Sequence of chain 1.C:
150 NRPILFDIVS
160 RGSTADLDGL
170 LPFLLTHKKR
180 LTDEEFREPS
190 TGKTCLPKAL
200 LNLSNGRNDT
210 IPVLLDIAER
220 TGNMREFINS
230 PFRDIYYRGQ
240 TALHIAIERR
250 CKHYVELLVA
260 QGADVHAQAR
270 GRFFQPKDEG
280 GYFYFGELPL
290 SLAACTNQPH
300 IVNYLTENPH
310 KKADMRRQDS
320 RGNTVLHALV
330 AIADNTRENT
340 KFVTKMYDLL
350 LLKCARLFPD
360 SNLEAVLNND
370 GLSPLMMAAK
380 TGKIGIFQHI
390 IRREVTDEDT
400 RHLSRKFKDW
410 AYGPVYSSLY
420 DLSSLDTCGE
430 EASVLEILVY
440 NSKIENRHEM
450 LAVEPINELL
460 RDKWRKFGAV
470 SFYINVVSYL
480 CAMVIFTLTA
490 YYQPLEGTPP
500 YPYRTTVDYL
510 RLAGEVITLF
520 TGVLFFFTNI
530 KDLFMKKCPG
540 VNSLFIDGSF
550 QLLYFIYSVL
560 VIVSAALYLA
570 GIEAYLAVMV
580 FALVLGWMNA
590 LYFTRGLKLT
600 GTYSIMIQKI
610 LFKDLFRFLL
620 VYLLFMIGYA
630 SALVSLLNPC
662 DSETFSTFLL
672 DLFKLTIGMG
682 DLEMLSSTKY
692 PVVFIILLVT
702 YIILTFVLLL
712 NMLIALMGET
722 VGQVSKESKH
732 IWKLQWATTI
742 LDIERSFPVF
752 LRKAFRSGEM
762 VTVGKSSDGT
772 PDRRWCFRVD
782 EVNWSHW

A protein and the small-molecule ligand that binds it are described below.
Small molecule (SMILES): CC(C)CCC[C@@H](C)[C@H]1CC[C@H]2[C@@H]3CC=C4C[C@@H](OC(=O)CCC(=O)O)CC[C@]4(C)[C@H]3CC[C@]12C

Binding-site contacts:
Ligand atom CBD contacts residue LEU670 of chain 1.B at 4.5 Å (hydrophobic).
Ligand atom OAF contacts residue GLU664 of chain 1.B at 4.0 Å.
Ligand atom CAQ contacts residue PHE674 of chain 1.B at 3.9 Å (hydrophobic).
Ligand atom CAP contacts residue PHE674 of chain 1.B at 3.8 Å (hydrophobic).
Ligand atom CAT contacts residue VAL693 of chain 1.C at 3.9 Å (hydrophobic).
Ligand atom CAE contacts residue ILE696 of chain 1.C at 4.3 Å (hydrophobic).
Ligand atom CAI contacts residue LEU671 of chain 1.B at 3.9 Å (hydrophobic).
Ligand atom CAE contacts residue PHE674 of chain 1.B at 4.3 Å (hydrophobic).
Ligand atom CAM contacts residue SER667 of chain 1.B at 3.5 Å.
Ligand atom CAI contacts residue LEU670 of chain 1.B at 4.2 Å (hydrophobic).
Ligand atom CAV contacts residue SER667 of chain 1.B at 4.3 Å.
Ligand atom CAQ contacts residue LEU670 of chain 1.B at 3.9 Å (hydrophobic).
Ligand atom CAB contacts residue TYR621 of chain 1.B at 3.3 Å (hydrophobic).
Ligand atom CAC contacts residue VAL700 of chain 1.C at 3.7 Å (hydrophobic).
Ligand atom CAB contacts residue MET625 of chain 1.B at 4.1 Å (hydrophobic).
Ligand atom CAK contacts residue LEU670 of chain 1.B at 3.4 Å (hydrophobic).
Ligand atom CAA contacts residue ILE704 of chain 1.C at 3.3 Å (hydrophobic).
Ligand atom CAK contacts residue LEU671 of chain 1.B at 3.8 Å (hydrophobic).
Ligand atom CAD contacts residue ILE696 of chain 1.C at 3.4 Å (hydrophobic).
Ligand atom CAA contacts residue LEU618 of chain 1.B at 4.2 Å (hydrophobic).
Ligand atom CAI contacts residue SER667 of chain 1.B at 3.4 Å.
Ligand atom CBA contacts residue TYR621 of chain 1.B at 4.5 Å (hydrophobic).
Ligand atom CBB contacts residue VAL700 of chain 1.C at 4.0 Å (hydrophobic).
Ligand atom CBA contacts residue ILE704 of chain 1.C at 4.0 Å (hydrophobic).
Ligand atom CAZ contacts residue SER667 of chain 1.B at 4.2 Å.
Ligand atom CAR contacts residue VAL693 of chain 1.C at 3.6 Å (hydrophobic).
Ligand atom CAK contacts residue SER667 of chain 1.B at 4.2 Å.
Ligand atom CBG contacts residue LEU670 of chain 1.B at 4.3 Å (hydrophobic).
Ligand atom CAE contacts residue VAL700 of chain 1.C at 3.5 Å (hydrophobic).

Sequence of chain 1.B:
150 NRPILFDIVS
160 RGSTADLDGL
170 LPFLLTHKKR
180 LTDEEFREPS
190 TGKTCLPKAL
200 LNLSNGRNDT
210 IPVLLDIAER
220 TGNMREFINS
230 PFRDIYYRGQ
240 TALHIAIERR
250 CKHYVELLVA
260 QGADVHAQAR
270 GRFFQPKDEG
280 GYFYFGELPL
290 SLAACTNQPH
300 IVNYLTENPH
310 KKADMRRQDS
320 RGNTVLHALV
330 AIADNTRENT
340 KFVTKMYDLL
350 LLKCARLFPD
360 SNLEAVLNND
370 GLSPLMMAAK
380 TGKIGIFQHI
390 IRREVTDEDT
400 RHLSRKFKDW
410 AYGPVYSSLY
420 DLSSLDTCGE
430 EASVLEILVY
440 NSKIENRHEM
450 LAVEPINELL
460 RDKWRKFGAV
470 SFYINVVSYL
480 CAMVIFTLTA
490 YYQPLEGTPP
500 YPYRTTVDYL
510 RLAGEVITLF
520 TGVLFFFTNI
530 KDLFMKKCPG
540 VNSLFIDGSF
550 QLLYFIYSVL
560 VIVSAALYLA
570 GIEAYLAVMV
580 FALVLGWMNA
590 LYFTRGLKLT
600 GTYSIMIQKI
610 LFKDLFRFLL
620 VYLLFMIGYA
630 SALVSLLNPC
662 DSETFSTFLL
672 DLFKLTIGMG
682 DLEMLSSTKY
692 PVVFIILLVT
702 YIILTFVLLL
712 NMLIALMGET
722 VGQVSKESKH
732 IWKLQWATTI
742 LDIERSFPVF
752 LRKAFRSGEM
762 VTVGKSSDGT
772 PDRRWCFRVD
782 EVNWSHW